This protein binds this small molecule.
Small molecule (SMILES): COc1ccc(-n2c(CCN3C(=O)c4ccccc4C3=O)nc3ccccc3c2=O)cc1

Sequence of chain 1.B:
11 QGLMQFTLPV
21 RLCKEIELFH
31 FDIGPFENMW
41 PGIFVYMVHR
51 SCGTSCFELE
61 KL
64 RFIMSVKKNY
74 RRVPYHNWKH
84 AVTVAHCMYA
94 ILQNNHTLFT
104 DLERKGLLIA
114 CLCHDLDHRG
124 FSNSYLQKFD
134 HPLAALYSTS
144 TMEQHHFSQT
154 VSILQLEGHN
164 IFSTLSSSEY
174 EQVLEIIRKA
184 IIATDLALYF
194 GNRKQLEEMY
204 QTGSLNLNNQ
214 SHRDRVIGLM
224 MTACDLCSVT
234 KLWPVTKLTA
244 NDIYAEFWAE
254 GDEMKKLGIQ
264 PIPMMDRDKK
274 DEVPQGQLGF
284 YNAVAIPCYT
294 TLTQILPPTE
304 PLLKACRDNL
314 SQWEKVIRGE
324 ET

Binding-site contacts:
Ligand atom C31 contacts residue LEU229 of chain 1.B at 3.6 Å (hydrophobic).
Ligand atom C11 contacts residue GLY279 of chain 1.B at 3.4 Å.
Ligand atom C10 contacts residue PHE283 of chain 1.B at 3.7 Å (hydrophobic).
Ligand atom C32 contacts residue GLU275 of chain 1.B at 3.4 Å.
Ligand atom C28 contacts residue VAL287 of chain 1.B at 3.7 Å (hydrophobic).
Ligand atom C18 contacts residue GLY279 of chain 1.B at 3.4 Å.
Ligand atom C28 contacts residue PHE193 of chain 1.B at 3.8 Å (hydrophobic).
Ligand atom C12 contacts residue GLY279 of chain 1.B at 3.7 Å.
Ligand atom C13 contacts residue TYR247 of chain 1.B at 3.6 Å (hydrophobic).
Ligand atom N7 contacts residue TYR247 of chain 1.B at 2.7 Å (h-bond).
Ligand atom C18 contacts residue PHE283 of chain 1.B at 3.4 Å (hydrophobic).
Ligand atom C29 contacts residue MET267 of chain 1.B at 3.6 Å (hydrophobic).
Ligand atom C26 contacts residue TYR247 of chain 1.B at 3.2 Å (hydrophobic).
Ligand atom C32 contacts residue MET267 of chain 1.B at 3.6 Å (hydrophobic).
Ligand atom C11 contacts residue MET267 of chain 1.B at 3.5 Å (hydrophobic).
Ligand atom C4 contacts residue MET267 of chain 1.B at 3.6 Å (hydrophobic).
Ligand atom C8 contacts residue GLY279 of chain 1.B at 3.4 Å.
Ligand atom N7 contacts residue GLY279 of chain 1.B at 3.6 Å.
Ligand atom N7 contacts residue MET267 of chain 1.B at 3.7 Å.
Ligand atom O27 contacts residue VAL287 of chain 1.B at 3.6 Å.
Ligand atom C12 contacts residue PHE283 of chain 1.B at 3.5 Å (hydrophobic).
Ligand atom C12 contacts residue MET267 of chain 1.B at 3.7 Å (hydrophobic).
Ligand atom C4 contacts residue GLY279 of chain 1.B at 3.3 Å.
Ligand atom N2 contacts residue GLY279 of chain 1.B at 3.4 Å (h-bond).
Ligand atom C9 contacts residue PHE283 of chain 1.B at 3.5 Å (hydrophobic).
Ligand atom C5 contacts residue PHE250 of chain 1.B at 3.8 Å (hydrophobic).
Ligand atom O16 contacts residue GLN280 of chain 1.B at 2.8 Å (h-bond).
Ligand atom C29 contacts residue GLU275 of chain 1.B at 3.6 Å.
Ligand atom O17 contacts residue MET267 of chain 1.B at 3.2 Å (h-bond).
Ligand atom N1 contacts residue PHE250 of chain 1.B at 3.7 Å.
Ligand atom O17 contacts residue PHE283 of chain 1.B at 3.7 Å.
Ligand atom C8 contacts residue MET267 of chain 1.B at 3.5 Å (hydrophobic).
Ligand atom C26 contacts residue MET267 of chain 1.B at 3.6 Å (hydrophobic).
Ligand atom C5 contacts residue PHE283 of chain 1.B at 3.5 Å (hydrophobic).
Ligand atom C23 contacts residue PHE283 of chain 1.B at 3.5 Å (hydrophobic).
Ligand atom C13 contacts residue MET267 of chain 1.B at 3.3 Å (hydrophobic).
Ligand atom C11 contacts residue TYR247 of chain 1.B at 3.4 Å (hydrophobic).
Ligand atom C6 contacts residue GLN280 of chain 1.B at 3.8 Å.
Ligand atom C23 contacts residue GLY282 of chain 1.B at 3.6 Å.
Ligand atom C30 contacts residue LEU229 of chain 1.B at 3.6 Å (hydrophobic).